Sequence of chain 1.Q:
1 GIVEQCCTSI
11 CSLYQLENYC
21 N

Sequence of chain 1.T:
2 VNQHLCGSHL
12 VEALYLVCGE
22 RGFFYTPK

The small molecule below binds the protein below.
Small molecule (SMILES): Cc1cccc(O)c1

Sequence of chain 1.R:
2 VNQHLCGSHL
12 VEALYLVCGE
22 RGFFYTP

Binding-site contacts:
Ligand atom C5 contacts residue LEU6 of chain 1.T at 4.4 Å (hydrophobic).
Ligand atom C7 contacts residue LEU16 of chain 1.Q at 3.9 Å (hydrophobic).
Ligand atom C6 contacts residue LEU11 of chain 1.R at 3.4 Å (hydrophobic).
Ligand atom C4 contacts residue HIS10 of chain 1.R at 4.2 Å.
Ligand atom C2 contacts residue LEU16 of chain 1.Q at 4.5 Å (hydrophobic).
Ligand atom C3 contacts residue HIS5 of chain 1.T at 3.6 Å.
Ligand atom C7 contacts residue HIS5 of chain 1.T at 3.4 Å.
Ligand atom C4 contacts residue ALA14 of chain 1.R at 4.4 Å (hydrophobic).
Ligand atom C5 contacts residue LEU11 of chain 1.R at 3.5 Å (hydrophobic).
Ligand atom C5 contacts residue HIS5 of chain 1.T at 4.3 Å.
Ligand atom C2 contacts residue LEU11 of chain 1.R at 4.5 Å (hydrophobic).
Ligand atom C1 contacts residue LEU11 of chain 1.R at 3.9 Å (hydrophobic).
Ligand atom O1 contacts residue CYS11 of chain 1.Q at 3.0 Å (h-bond).
Ligand atom C3 contacts residue LEU16 of chain 1.Q at 4.4 Å (hydrophobic).
Ligand atom C7 contacts residue LEU17 of chain 1.N at 3.2 Å (hydrophobic).
Ligand atom C5 contacts residue HIS10 of chain 1.R at 4.3 Å.
Ligand atom C2 contacts residue HIS5 of chain 1.T at 4.4 Å.
Ligand atom O1 contacts residue CYS6 of chain 1.Q at 2.7 Å (h-bond).
Ligand atom C6 contacts residue CYS7 of chain 1.R at 4.1 Å (hydrophobic).
Ligand atom C7 contacts residue ALA14 of chain 1.R at 3.7 Å (hydrophobic).
Ligand atom C1 contacts residue CYS6 of chain 1.Q at 3.4 Å (hydrophobic).
Ligand atom C4 contacts residue HIS5 of chain 1.T at 3.7 Å.
Ligand atom C6 contacts residue CYS6 of chain 1.Q at 3.3 Å (hydrophobic).
Ligand atom C3 contacts residue ALA14 of chain 1.R at 4.4 Å (hydrophobic).
Ligand atom C5 contacts residue CYS7 of chain 1.R at 4.3 Å (hydrophobic).
Ligand atom O1 contacts residue ILE10 of chain 1.Q at 3.9 Å.
Ligand atom O1 contacts residue SER9 of chain 1.Q at 4.0 Å.
Ligand atom C2 contacts residue CYS11 of chain 1.Q at 4.0 Å (hydrophobic).
Ligand atom C1 contacts residue CYS11 of chain 1.Q at 4.2 Å (hydrophobic).
Ligand atom C4 contacts residue LEU11 of chain 1.R at 4.1 Å (hydrophobic).
Ligand atom C6 contacts residue VAL2 of chain 1.T at 4.2 Å (hydrophobic).

Sequence of chain 1.N:
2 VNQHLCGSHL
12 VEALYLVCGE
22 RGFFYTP